Sequence of chain 1.A:
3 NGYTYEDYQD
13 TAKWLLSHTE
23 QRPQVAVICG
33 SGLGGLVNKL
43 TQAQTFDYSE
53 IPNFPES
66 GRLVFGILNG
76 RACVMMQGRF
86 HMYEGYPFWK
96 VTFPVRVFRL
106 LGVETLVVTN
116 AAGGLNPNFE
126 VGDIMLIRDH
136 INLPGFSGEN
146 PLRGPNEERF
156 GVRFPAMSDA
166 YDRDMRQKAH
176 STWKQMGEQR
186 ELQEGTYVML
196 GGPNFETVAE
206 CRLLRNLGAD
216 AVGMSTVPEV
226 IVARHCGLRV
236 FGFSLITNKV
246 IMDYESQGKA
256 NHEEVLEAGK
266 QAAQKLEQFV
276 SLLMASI

Binding-site contacts:
Ligand atom O6 contacts residue GLU201 of chain 1.A at 3.7 Å.
Ligand atom O5' contacts residue VAL260 of chain 1.A at 3.4 Å.
Ligand atom C6 contacts residue GLY118 of chain 1.A at 3.8 Å.
Ligand atom O6 contacts residue ASN243 of chain 1.A at 3.1 Å (h-bond).
Ligand atom O5' contacts residue PHE200 of chain 1.A at 3.5 Å.
Ligand atom C5' contacts residue PHE200 of chain 1.A at 3.8 Å (hydrophobic).
Ligand atom N7 contacts residue GLY118 of chain 1.A at 3.5 Å (h-bond).
Ligand atom C8 contacts residue ASN243 of chain 1.A at 3.7 Å.
Ligand atom C1P contacts residue SER33 of chain 1.A at 3.6 Å.
Ligand atom O2 contacts residue ASN115 of chain 1.A at 3.4 Å.
Ligand atom N7 contacts residue ALA117 of chain 1.A at 3.8 Å.
Ligand atom O5' contacts residue HIS257 of chain 1.A at 2.7 Å (h-bond).
Ligand atom C2 contacts residue GLU201 of chain 1.A at 3.3 Å.
Ligand atom O2 contacts residue SER220 of chain 1.A at 2.6 Å (h-bond).
Ligand atom O4 contacts residue ARG84 of chain 1.A at 3.0 Å (salt-bridge).
Ligand atom O2' contacts residue MET219 of chain 1.A at 3.4 Å (h-bond).
Ligand atom C6 contacts residue GLU201 of chain 1.A at 3.8 Å.
Ligand atom C5 contacts residue PHE200 of chain 1.A at 3.7 Å (hydrophobic).
Ligand atom O3 contacts residue ASN115 of chain 1.A at 3.3 Å.
Ligand atom C9 contacts residue ALA116 of chain 1.A at 3.8 Å (hydrophobic).
Ligand atom N1 contacts residue GLU201 of chain 1.A at 2.8 Å (salt-bridge).
Ligand atom C1 contacts residue HIS86 of chain 1.A at 3.8 Å.
Ligand atom O2 contacts residue ARG84 of chain 1.A at 3.8 Å.
Ligand atom O3' contacts residue TYR88 of chain 1.A at 3.1 Å (h-bond).
Ligand atom C1' contacts residue ALA116 of chain 1.A at 3.5 Å (hydrophobic).
Ligand atom N3 contacts residue MET219 of chain 1.A at 3.6 Å.
Ligand atom P contacts residue ARG84 of chain 1.A at 3.7 Å.
Ligand atom C2 contacts residue MET219 of chain 1.A at 3.6 Å (hydrophobic).
Ligand atom N3 contacts residue VAL217 of chain 1.A at 3.7 Å.
Ligand atom O3 contacts residue SER33 of chain 1.A at 2.9 Å (h-bond).
Ligand atom C5' contacts residue HIS257 of chain 1.A at 3.5 Å.
Ligand atom C6 contacts residue PHE200 of chain 1.A at 3.7 Å (hydrophobic).
Ligand atom C2 contacts residue VAL217 of chain 1.A at 3.7 Å (hydrophobic).
Ligand atom O3 contacts residue ALA116 of chain 1.A at 3.0 Å (h-bond).
Ligand atom C8 contacts residue THR242 of chain 1.A at 3.5 Å.
Ligand atom N7 contacts residue THR242 of chain 1.A at 3.6 Å.
Ligand atom O4 contacts residue HIS86 of chain 1.A at 2.7 Å (h-bond).
Ligand atom O6 contacts residue GLY118 of chain 1.A at 3.5 Å.
Ligand atom C5 contacts residue GLY118 of chain 1.A at 3.6 Å.
Ligand atom N7 contacts residue ASN243 of chain 1.A at 2.9 Å (h-bond).

A small-molecule ligand and the protein it binds are described below.
Small molecule (SMILES): O=c1[nH]cnc2c([C@@H]3O[C@H](CO)[C@H]4O[C@@H](CP(=O)(O)O)O[C@H]43)c[nH]c12